Sequence of chain 1.D:
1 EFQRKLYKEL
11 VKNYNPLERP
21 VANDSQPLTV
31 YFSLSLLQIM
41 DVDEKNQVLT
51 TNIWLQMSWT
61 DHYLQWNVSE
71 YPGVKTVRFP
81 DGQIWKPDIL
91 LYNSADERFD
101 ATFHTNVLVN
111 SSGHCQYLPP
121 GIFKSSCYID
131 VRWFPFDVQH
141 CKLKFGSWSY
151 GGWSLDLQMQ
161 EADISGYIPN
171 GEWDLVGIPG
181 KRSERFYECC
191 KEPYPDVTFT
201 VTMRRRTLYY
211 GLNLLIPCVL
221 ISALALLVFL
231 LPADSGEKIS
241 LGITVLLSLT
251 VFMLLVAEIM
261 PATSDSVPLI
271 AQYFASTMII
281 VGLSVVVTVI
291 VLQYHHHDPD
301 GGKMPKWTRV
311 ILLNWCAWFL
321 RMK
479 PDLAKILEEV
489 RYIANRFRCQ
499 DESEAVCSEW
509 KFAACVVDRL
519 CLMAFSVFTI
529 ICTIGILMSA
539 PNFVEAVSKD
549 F

Sequence of chain 1.E:
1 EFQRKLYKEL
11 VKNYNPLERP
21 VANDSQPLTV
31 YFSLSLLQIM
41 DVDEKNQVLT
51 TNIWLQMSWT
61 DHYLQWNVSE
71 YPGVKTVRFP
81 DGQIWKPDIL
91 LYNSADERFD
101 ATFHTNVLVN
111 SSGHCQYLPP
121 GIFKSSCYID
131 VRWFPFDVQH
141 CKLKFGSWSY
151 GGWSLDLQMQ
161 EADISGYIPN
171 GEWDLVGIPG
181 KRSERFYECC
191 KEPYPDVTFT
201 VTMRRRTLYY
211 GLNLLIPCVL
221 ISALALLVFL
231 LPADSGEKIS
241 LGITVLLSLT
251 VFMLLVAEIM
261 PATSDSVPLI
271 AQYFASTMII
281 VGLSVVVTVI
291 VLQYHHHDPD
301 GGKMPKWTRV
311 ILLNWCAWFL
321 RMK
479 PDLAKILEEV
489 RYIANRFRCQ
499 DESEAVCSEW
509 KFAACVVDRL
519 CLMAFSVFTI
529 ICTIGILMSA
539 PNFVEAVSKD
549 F

Binding-site contacts:
Ligand atom C3 contacts residue TYR92 of chain 1.D at 3.3 Å (hydrophobic).
Ligand atom C4 contacts residue TRP54 of chain 1.E at 3.6 Å (hydrophobic).
Ligand atom C8 contacts residue CYS189 of chain 1.D at 4.1 Å (hydrophobic).
Ligand atom C7 contacts residue TRP148 of chain 1.D at 3.2 Å (hydrophobic).
Ligand atom CL contacts residue SER149 of chain 1.D at 4.1 Å.
Ligand atom N1 contacts residue TYR92 of chain 1.D at 2.6 Å (h-bond).
Ligand atom C2 contacts residue TRP148 of chain 1.D at 3.9 Å (hydrophobic).
Ligand atom C9 contacts residue TYR194 of chain 1.D at 3.6 Å (hydrophobic).
Ligand atom C6 contacts residue TYR92 of chain 1.D at 3.9 Å (hydrophobic).
Ligand atom N2 contacts residue LEU118 of chain 1.E at 3.6 Å.
Ligand atom C3 contacts residue TRP148 of chain 1.D at 4.0 Å (hydrophobic).
Ligand atom C10 contacts residue LEU118 of chain 1.E at 4.1 Å (hydrophobic).
Ligand atom C3 contacts residue TYR187 of chain 1.D at 3.9 Å (hydrophobic).
Ligand atom N1 contacts residue TRP148 of chain 1.D at 3.0 Å (h-bond).
Ligand atom N1 contacts residue SER147 of chain 1.D at 4.1 Å.
Ligand atom CL contacts residue ASN106 of chain 1.E at 3.8 Å.
Ligand atom C4 contacts residue TYR187 of chain 1.D at 3.7 Å (hydrophobic).
Ligand atom C2 contacts residue CYS190 of chain 1.D at 4.2 Å (hydrophobic).
Ligand atom N2 contacts residue TRP148 of chain 1.D at 3.7 Å.
Ligand atom C5 contacts residue TRP54 of chain 1.E at 3.2 Å (hydrophobic).
Ligand atom C9 contacts residue CYS190 of chain 1.D at 4.2 Å (hydrophobic).
Ligand atom C6 contacts residue TRP148 of chain 1.D at 3.4 Å (hydrophobic).
Ligand atom C11 contacts residue TRP148 of chain 1.D at 3.1 Å (hydrophobic).
Ligand atom C1 contacts residue CYS189 of chain 1.D at 4.0 Å (hydrophobic).
Ligand atom C3 contacts residue TYR194 of chain 1.D at 3.9 Å (hydrophobic).
Ligand atom C2 contacts residue CYS189 of chain 1.D at 3.7 Å (hydrophobic).
Ligand atom C8 contacts residue TYR194 of chain 1.D at 3.5 Å (hydrophobic).
Ligand atom C2 contacts residue TYR194 of chain 1.D at 3.8 Å (hydrophobic).
Ligand atom C5 contacts residue TRP148 of chain 1.D at 3.7 Å (hydrophobic).
Ligand atom C8 contacts residue CYS190 of chain 1.D at 3.5 Å (hydrophobic).
Ligand atom CL contacts residue LEU108 of chain 1.E at 3.5 Å.
Ligand atom C4 contacts residue TYR92 of chain 1.D at 3.8 Å (hydrophobic).
Ligand atom C8 contacts residue TRP148 of chain 1.D at 3.8 Å (hydrophobic).
Ligand atom C10 contacts residue TRP148 of chain 1.D at 4.2 Å (hydrophobic).
Ligand atom C5 contacts residue TYR92 of chain 1.D at 3.9 Å (hydrophobic).
Ligand atom N1 contacts residue TYR194 of chain 1.D at 4.1 Å.
Ligand atom CL contacts residue GLN116 of chain 1.E at 3.5 Å.
Ligand atom C1 contacts residue TRP148 of chain 1.D at 3.6 Å (hydrophobic).
Ligand atom C10 contacts residue SER149 of chain 1.D at 4.2 Å.
Ligand atom C11 contacts residue LEU118 of chain 1.E at 3.6 Å (hydrophobic).

This small molecule binds to this protein.
Small molecule (SMILES): Clc1ccc([C@H]2C[C@@H]3CC[C@H]2N3)cn1